Binding-site contacts:
Ligand atom C2 contacts residue ASN84 of chain 1.A at 2.2 Å.
Ligand atom O6 contacts residue NAG1 of chain 1.G at 3.0 Å (h-bond).
Ligand atom O6 contacts residue PHE87 of chain 1.A at 3.8 Å.
Ligand atom C5 contacts residue NAG1 of chain 1.G at 4.1 Å.
Ligand atom C3 contacts residue ASN84 of chain 1.A at 3.6 Å.
Ligand atom O5 contacts residue THR86 of chain 1.A at 3.7 Å.
Ligand atom C4 contacts residue NAG1 of chain 1.G at 4.5 Å.
Ligand atom O6 contacts residue THR86 of chain 1.A at 3.7 Å.
Ligand atom C8 contacts residue ASN84 of chain 1.A at 3.5 Å.
Ligand atom C6 contacts residue ASN88 of chain 1.A at 4.1 Å.
Ligand atom O6 contacts residue ASN88 of chain 1.A at 3.0 Å (h-bond).
Ligand atom N2 contacts residue ASN84 of chain 1.A at 2.7 Å (h-bond).
Ligand atom C6 contacts residue THR86 of chain 1.A at 4.2 Å.
Ligand atom C8 contacts residue THR94 of chain 1.A at 3.3 Å.
Ligand atom C5 contacts residue THR86 of chain 1.A at 3.7 Å.
Ligand atom C1 contacts residue ASN84 of chain 1.A at 1.4 Å.
Ligand atom C7 contacts residue ASN84 of chain 1.A at 3.0 Å.
Ligand atom C1 contacts residue PHE87 of chain 1.A at 4.3 Å (hydrophobic).
Ligand atom C4 contacts residue ASN84 of chain 1.A at 4.1 Å.
Ligand atom O5 contacts residue NAG1 of chain 1.G at 4.1 Å.
Ligand atom O7 contacts residue ASN84 of chain 1.A at 3.2 Å (h-bond).
Ligand atom O5 contacts residue PHE87 of chain 1.A at 4.0 Å.
Ligand atom O5 contacts residue ASN84 of chain 1.A at 2.4 Å (h-bond).
Ligand atom C5 contacts residue ASN84 of chain 1.A at 3.6 Å.
Ligand atom C1 contacts residue THR86 of chain 1.A at 4.0 Å.
Ligand atom C7 contacts residue THR94 of chain 1.A at 4.5 Å.
Ligand atom C6 contacts residue NAG1 of chain 1.G at 3.1 Å.

This small molecule binds to this protein.
Small molecule (SMILES): CC(=O)N[C@@H]1[C@@H](O)[C@H](O)[C@@H](CO)O[C@H]1O

Sequence of chain 1.A:
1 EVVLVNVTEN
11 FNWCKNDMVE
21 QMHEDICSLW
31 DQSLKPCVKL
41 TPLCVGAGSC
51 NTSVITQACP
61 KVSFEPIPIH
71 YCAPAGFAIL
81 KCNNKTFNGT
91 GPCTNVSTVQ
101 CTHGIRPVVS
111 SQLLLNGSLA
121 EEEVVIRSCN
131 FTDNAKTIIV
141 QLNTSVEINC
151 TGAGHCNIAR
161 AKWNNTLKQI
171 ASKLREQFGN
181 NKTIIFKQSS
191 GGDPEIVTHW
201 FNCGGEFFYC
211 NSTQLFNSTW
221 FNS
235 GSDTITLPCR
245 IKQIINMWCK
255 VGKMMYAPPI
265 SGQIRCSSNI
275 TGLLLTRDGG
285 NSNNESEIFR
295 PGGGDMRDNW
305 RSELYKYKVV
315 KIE